Sequence of chain 1.B:
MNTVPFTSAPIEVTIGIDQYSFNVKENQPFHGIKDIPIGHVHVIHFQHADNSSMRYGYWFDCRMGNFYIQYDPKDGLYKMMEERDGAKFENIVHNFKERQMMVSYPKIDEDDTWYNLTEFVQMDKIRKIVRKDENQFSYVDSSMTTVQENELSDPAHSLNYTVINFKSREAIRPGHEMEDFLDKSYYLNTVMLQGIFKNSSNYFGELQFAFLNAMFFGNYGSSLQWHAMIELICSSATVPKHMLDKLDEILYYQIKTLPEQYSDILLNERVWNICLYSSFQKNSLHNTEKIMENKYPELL

Binding-site contacts:
Ligand atom C4 contacts residue PRO110 of chain 1.B at 3.9 Å (hydrophobic).
Ligand atom C4 contacts residue SER108 of chain 1.B at 4.1 Å.
Ligand atom C9 contacts residue TYR24 of chain 1.B at 4.0 Å (hydrophobic).
Ligand atom N contacts residue TYR24 of chain 1.B at 4.3 Å.
Ligand atom C5 contacts residue SER108 of chain 1.B at 4.5 Å.
Ligand atom C9 contacts residue PRO110 of chain 1.B at 4.4 Å (hydrophobic).
Ligand atom O contacts residue PHE26 of chain 1.B at 4.2 Å.
Ligand atom C1 contacts residue PHE26 of chain 1.B at 4.2 Å (hydrophobic).
Ligand atom C3 contacts residue VAL107 of chain 1.B at 3.8 Å (hydrophobic).
Ligand atom C11 contacts residue TYR24 of chain 1.B at 4.3 Å (hydrophobic).
Ligand atom C2 contacts residue SER108 of chain 1.B at 4.4 Å.
Ligand atom C6 contacts residue TYR24 of chain 1.B at 4.3 Å (hydrophobic).
Ligand atom N contacts residue PRO110 of chain 1.B at 4.2 Å.
Ligand atom O1 contacts residue PRO110 of chain 1.B at 4.0 Å.
Ligand atom C6 contacts residue PRO110 of chain 1.B at 4.2 Å (hydrophobic).
Ligand atom C contacts residue PHE26 of chain 1.B at 3.8 Å (hydrophobic).
Ligand atom C3 contacts residue SER108 of chain 1.B at 4.0 Å.
Ligand atom C4 contacts residue ILE21 of chain 1.B at 3.8 Å (hydrophobic).
Ligand atom C3 contacts residue PHE26 of chain 1.B at 3.5 Å (hydrophobic).
Ligand atom C5 contacts residue PRO110 of chain 1.B at 3.7 Å (hydrophobic).
Ligand atom C7 contacts residue PRO110 of chain 1.B at 4.2 Å (hydrophobic).
Ligand atom C5 contacts residue TYR24 of chain 1.B at 3.5 Å (hydrophobic).
Ligand atom C4 contacts residue PHE26 of chain 1.B at 4.2 Å (hydrophobic).
Ligand atom C4 contacts residue TYR24 of chain 1.B at 3.9 Å (hydrophobic).
Ligand atom C2 contacts residue PHE26 of chain 1.B at 3.5 Å (hydrophobic).
Ligand atom C3 contacts residue ILE21 of chain 1.B at 4.3 Å (hydrophobic).
Ligand atom C2 contacts residue VAL107 of chain 1.B at 3.9 Å (hydrophobic).

The protein below binds the small molecule below.
Small molecule (SMILES): COc1ccccc1NC(=O)CCCCC(=O)O